Sequence of chain 1.A:
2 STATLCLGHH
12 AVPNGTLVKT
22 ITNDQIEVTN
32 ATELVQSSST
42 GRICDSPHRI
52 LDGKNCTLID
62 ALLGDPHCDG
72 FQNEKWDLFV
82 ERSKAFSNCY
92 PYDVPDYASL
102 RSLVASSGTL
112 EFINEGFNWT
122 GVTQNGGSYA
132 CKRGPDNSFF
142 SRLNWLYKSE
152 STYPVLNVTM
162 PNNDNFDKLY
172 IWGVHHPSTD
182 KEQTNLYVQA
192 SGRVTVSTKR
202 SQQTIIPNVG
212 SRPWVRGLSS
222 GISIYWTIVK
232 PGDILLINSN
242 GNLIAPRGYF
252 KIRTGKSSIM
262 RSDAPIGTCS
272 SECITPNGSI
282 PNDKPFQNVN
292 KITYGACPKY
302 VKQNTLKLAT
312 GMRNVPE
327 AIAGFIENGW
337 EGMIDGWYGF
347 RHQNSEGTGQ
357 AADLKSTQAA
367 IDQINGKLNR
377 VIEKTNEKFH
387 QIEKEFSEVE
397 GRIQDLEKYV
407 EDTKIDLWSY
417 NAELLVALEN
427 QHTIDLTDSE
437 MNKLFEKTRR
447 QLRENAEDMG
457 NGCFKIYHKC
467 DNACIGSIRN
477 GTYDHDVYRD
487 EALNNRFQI

Binding-site contacts:
Ligand atom O5 contacts residue THR121 of chain 1.A at 3.1 Å (h-bond).
Ligand atom C5 contacts residue ASN119 of chain 1.A at 3.6 Å.
Ligand atom C1 contacts residue ASN119 of chain 1.A at 1.6 Å.
Ligand atom C2 contacts residue ASN119 of chain 1.A at 3.0 Å.
Ligand atom O5 contacts residue ASN119 of chain 1.A at 2.4 Å (h-bond).
Ligand atom C3 contacts residue ASN119 of chain 1.A at 4.2 Å.
Ligand atom C5 contacts residue THR121 of chain 1.A at 2.9 Å.
Ligand atom O6 contacts residue THR121 of chain 1.A at 4.0 Å.
Ligand atom C4 contacts residue THR121 of chain 1.A at 4.3 Å.
Ligand atom C6 contacts residue THR121 of chain 1.A at 2.8 Å.
Ligand atom N2 contacts residue ASN119 of chain 1.A at 3.1 Å (h-bond).
Ligand atom C4 contacts residue ASN119 of chain 1.A at 4.5 Å.
Ligand atom C7 contacts residue ASN119 of chain 1.A at 3.9 Å.
Ligand atom C1 contacts residue THR121 of chain 1.A at 3.9 Å.
Ligand atom O7 contacts residue ASN119 of chain 1.A at 4.3 Å.

The small molecule below binds the protein below.
Small molecule (SMILES): CC(=O)N[C@H]1[C@H](O[C@H]2[C@H](O)[C@@H](NC(C)=O)CO[C@@H]2CO)O[C@H](CO)[C@@H](O)[C@@H]1O